A small-molecule ligand and the protein it binds are described below.
Small molecule (SMILES): O=c1[nH]cnc2c1ncn2[C@@H]1O[C@H](COP(=O)(O)O)[C@@H](O)[C@H]1O

Binding-site contacts:
Ligand atom C2 contacts residue GLN443 of chain 1.G at 3.5 Å.
Ligand atom O3' contacts residue MET387 of chain 1.G at 3.4 Å (h-bond).
Ligand atom O6 contacts residue GLY415 of chain 1.G at 3.2 Å.
Ligand atom C4 contacts residue ILE332 of chain 1.G at 3.6 Å (hydrophobic).
Ligand atom O3P contacts residue SER390 of chain 1.G at 3.5 Å (h-bond).
Ligand atom C3' contacts residue ASP366 of chain 1.G at 3.4 Å.
Ligand atom C3' contacts residue SER70 of chain 1.G at 3.3 Å.
Ligand atom N1 contacts residue GLN443 of chain 1.G at 3.0 Å (h-bond).
Ligand atom O6 contacts residue GLY417 of chain 1.G at 2.5 Å (h-bond).
Ligand atom C4' contacts residue ASP366 of chain 1.G at 3.4 Å.
Ligand atom O2' contacts residue NAD1 of chain 1.V at 3.6 Å (h-bond).
Ligand atom C2 contacts residue NAD1 of chain 1.V at 3.1 Å.
Ligand atom C2 contacts residue CYS333 of chain 1.G at 3.2 Å (hydrophobic).
Ligand atom O2P contacts residue TYR413 of chain 1.G at 2.4 Å (h-bond).
Ligand atom N7 contacts residue MET416 of chain 1.G at 3.1 Å (h-bond).
Ligand atom O6 contacts residue MET416 of chain 1.G at 3.0 Å (h-bond).
Ligand atom C4 contacts residue NAD1 of chain 1.V at 3.5 Å.
Ligand atom N1 contacts residue NAD1 of chain 1.V at 3.4 Å.
Ligand atom O2P contacts residue SER390 of chain 1.G at 3.1 Å (h-bond).
Ligand atom O3' contacts residue ARG324 of chain 1.G at 3.1 Å (salt-bridge).
Ligand atom O3' contacts residue SER70 of chain 1.G at 2.6 Å (h-bond).
Ligand atom O2P contacts residue SER331 of chain 1.G at 2.7 Å (h-bond).
Ligand atom N3 contacts residue NAD1 of chain 1.V at 3.1 Å.
Ligand atom C2' contacts residue ARG324 of chain 1.G at 3.4 Å.
Ligand atom O2' contacts residue ARG324 of chain 1.G at 3.1 Å (salt-bridge).
Ligand atom N3 contacts residue CYS333 of chain 1.G at 3.6 Å.
Ligand atom O3' contacts residue ASP366 of chain 1.G at 2.5 Å (salt-bridge).
Ligand atom O3P contacts residue GLY389 of chain 1.G at 2.9 Å (h-bond).
Ligand atom O1P contacts residue GLY368 of chain 1.G at 3.0 Å (h-bond).
Ligand atom C5 contacts residue ILE332 of chain 1.G at 3.4 Å (hydrophobic).
Ligand atom O2' contacts residue ASP366 of chain 1.G at 2.6 Å (salt-bridge).
Ligand atom O1P contacts residue GLY330 of chain 1.G at 3.4 Å.
Ligand atom N7 contacts residue ILE332 of chain 1.G at 3.6 Å.
Ligand atom C6 contacts residue GLY417 of chain 1.G at 3.5 Å.
Ligand atom O5' contacts residue GLY330 of chain 1.G at 3.5 Å.
Ligand atom N7 contacts residue GLY415 of chain 1.G at 3.5 Å.
Ligand atom P contacts residue TYR413 of chain 1.G at 3.6 Å.
Ligand atom P contacts residue SER331 of chain 1.G at 3.6 Å.
Ligand atom C8 contacts residue MET72 of chain 1.G at 3.6 Å (hydrophobic).
Ligand atom O1P contacts residue SER331 of chain 1.G at 2.9 Å (h-bond).

Sequence of chain 1.G:
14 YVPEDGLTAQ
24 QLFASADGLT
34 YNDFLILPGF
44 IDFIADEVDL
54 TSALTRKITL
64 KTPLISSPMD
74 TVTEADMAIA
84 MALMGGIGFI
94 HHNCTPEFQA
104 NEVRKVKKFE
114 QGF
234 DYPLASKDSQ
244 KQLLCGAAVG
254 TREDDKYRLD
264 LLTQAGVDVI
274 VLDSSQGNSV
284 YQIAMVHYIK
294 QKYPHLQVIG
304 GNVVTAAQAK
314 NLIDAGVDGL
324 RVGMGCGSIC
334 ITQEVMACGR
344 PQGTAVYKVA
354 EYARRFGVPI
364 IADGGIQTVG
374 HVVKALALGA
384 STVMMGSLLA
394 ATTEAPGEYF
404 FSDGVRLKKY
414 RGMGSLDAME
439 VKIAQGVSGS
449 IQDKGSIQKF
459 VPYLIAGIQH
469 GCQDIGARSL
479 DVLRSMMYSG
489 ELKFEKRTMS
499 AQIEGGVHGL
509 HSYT